This protein binds this small molecule.
Small molecule (SMILES): NC[C@@H]1O[C@H](O[C@H]2[C@@H](O)[C@H](O[C@@H]3[C@@H](O)[C@H](N)C[C@H](N)[C@H]3O[C@H]3O[C@H](CN)[C@@H](O)[C@H](O)[C@H]3N)O[C@@H]2CO)[C@H](N)[C@@H](O)[C@@H]1O

Sequence of chain 1.D:
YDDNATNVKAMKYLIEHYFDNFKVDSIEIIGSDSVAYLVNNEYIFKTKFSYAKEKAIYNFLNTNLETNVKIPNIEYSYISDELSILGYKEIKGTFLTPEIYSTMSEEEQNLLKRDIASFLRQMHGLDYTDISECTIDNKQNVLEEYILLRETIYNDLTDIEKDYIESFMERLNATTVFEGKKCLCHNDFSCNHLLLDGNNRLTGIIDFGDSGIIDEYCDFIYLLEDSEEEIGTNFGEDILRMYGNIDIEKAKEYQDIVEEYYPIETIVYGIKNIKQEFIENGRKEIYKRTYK

Binding-site contacts:
Ligand atom O16 contacts residue GLU277 of chain 1.D at 3.4 Å (salt-bridge).
Ligand atom N7 contacts residue SER202 of chain 1.D at 2.8 Å (h-bond).
Ligand atom C9 contacts residue GLU242 of chain 1.D at 3.6 Å.
Ligand atom O16 contacts residue TYR274 of chain 1.D at 3.5 Å.
Ligand atom N19 contacts residue ASP200 of chain 1.D at 3.5 Å (salt-bridge).
Ligand atom N2 contacts residue GLU237 of chain 1.D at 3.0 Å (salt-bridge).
Ligand atom N9 contacts residue GLU237 of chain 1.D at 2.9 Å (salt-bridge).
Ligand atom C7 contacts residue ASP200 of chain 1.D at 3.5 Å.
Ligand atom N7 contacts residue ASP200 of chain 1.D at 2.8 Å (salt-bridge).
Ligand atom N19 contacts residue ASP222 of chain 1.D at 3.5 Å (salt-bridge).
Ligand atom C22 contacts residue ASP222 of chain 1.D at 3.2 Å.
Ligand atom C21 contacts residue ASP222 of chain 1.D at 3.6 Å.
Ligand atom O14 contacts residue TYR234 of chain 1.D at 3.5 Å (h-bond).
Ligand atom N19 contacts residue GNP1 of chain 1.R at 2.5 Å (h-bond).
Ligand atom O18 contacts residue GLU277 of chain 1.D at 3.1 Å (salt-bridge).
Ligand atom C8 contacts residue GLU242 of chain 1.D at 3.5 Å.
Ligand atom N9 contacts residue GLU241 of chain 1.D at 2.9 Å (salt-bridge).
Ligand atom O14 contacts residue GLU277 of chain 1.D at 3.0 Å (salt-bridge).
Ligand atom C9 contacts residue GLU241 of chain 1.D at 3.5 Å.
Ligand atom C6 contacts residue GLU241 of chain 1.D at 3.2 Å.
Ligand atom C19 contacts residue GLU277 of chain 1.D at 3.7 Å.
Ligand atom O5 contacts residue TYR274 of chain 1.D at 3.5 Å.
Ligand atom N19 contacts residue MG1 of chain 1.U at 3.6 Å.
Ligand atom C8 contacts residue GLU241 of chain 1.D at 3.5 Å.
Ligand atom C23 contacts residue GNP1 of chain 1.R at 3.7 Å.
Ligand atom C1 contacts residue TYR274 of chain 1.D at 3.7 Å (hydrophobic).
Ligand atom N9 contacts residue GLU242 of chain 1.D at 3.0 Å (salt-bridge).
Ligand atom C14 contacts residue TYR234 of chain 1.D at 3.3 Å (hydrophobic).
Ligand atom C7 contacts residue SER202 of chain 1.D at 3.6 Å.
Ligand atom N23 contacts residue GLU277 of chain 1.D at 2.7 Å (salt-bridge).
Ligand atom O3 contacts residue GLU271 of chain 1.D at 3.0 Å (salt-bridge).
Ligand atom O1 contacts residue GLU237 of chain 1.D at 3.6 Å (salt-bridge).
Ligand atom N2 contacts residue GLU271 of chain 1.D at 3.5 Å (salt-bridge).
Ligand atom O12 contacts residue ASP200 of chain 1.D at 3.0 Å (salt-bridge).
Ligand atom N6 contacts residue GLU241 of chain 1.D at 3.0 Å (salt-bridge).
Ligand atom O4 contacts residue SER239 of chain 1.D at 3.7 Å.
Ligand atom C2 contacts residue TYR274 of chain 1.D at 3.7 Å (hydrophobic).
Ligand atom C3 contacts residue GLU237 of chain 1.D at 3.6 Å.
Ligand atom C11 contacts residue TYR234 of chain 1.D at 3.6 Å (hydrophobic).
Ligand atom C16 contacts residue GLU277 of chain 1.D at 3.4 Å.